A protein and the small-molecule ligand that binds it are described below.
Small molecule (SMILES): CNC(=O)Nc1ccc(S(N)(=O)=O)cc1

Binding-site contacts:
Ligand atom O03 contacts residue TRP208 of chain 1.A at 4.0 Å.
Ligand atom O03 contacts residue HIS94 of chain 1.A at 3.4 Å.
Ligand atom N11 contacts residue GOL1 of chain 1.D at 3.9 Å.
Ligand atom N01 contacts residue GLU106 of chain 1.A at 4.1 Å.
Ligand atom C05 contacts residue HIS94 of chain 1.A at 4.1 Å.
Ligand atom O04 contacts residue TRP208 of chain 1.A at 3.6 Å.
Ligand atom C06 contacts residue GOL1 of chain 1.D at 3.8 Å.
Ligand atom O03 contacts residue ZN1 of chain 1.B at 3.1 Å.
Ligand atom C08 contacts residue VAL121 of chain 1.A at 3.9 Å (hydrophobic).
Ligand atom N01 contacts residue HIS94 of chain 1.A at 3.4 Å (h-bond).
Ligand atom N01 contacts residue HIS96 of chain 1.A at 3.3 Å (h-bond).
Ligand atom O04 contacts residue THR198 of chain 1.A at 3.0 Å (h-bond).
Ligand atom C09 contacts residue LEU197 of chain 1.A at 4.0 Å (hydrophobic).
Ligand atom C08 contacts residue HIS94 of chain 1.A at 4.0 Å.
Ligand atom C08 contacts residue LEU197 of chain 1.A at 3.8 Å (hydrophobic).
Ligand atom C07 contacts residue GOL1 of chain 1.D at 4.1 Å.
Ligand atom N01 contacts residue ZN1 of chain 1.B at 2.0 Å.
Ligand atom S02 contacts residue HIS94 of chain 1.A at 4.0 Å.
Ligand atom S02 contacts residue HIS119 of chain 1.A at 4.0 Å.
Ligand atom S02 contacts residue ZN1 of chain 1.B at 3.0 Å.
Ligand atom O03 contacts residue VAL142 of chain 1.A at 3.8 Å.
Ligand atom O04 contacts residue LEU197 of chain 1.A at 3.3 Å.
Ligand atom C10 contacts residue GOL1 of chain 1.D at 3.8 Å.
Ligand atom S02 contacts residue THR198 of chain 1.A at 3.9 Å.
Ligand atom O03 contacts residue HIS119 of chain 1.A at 3.5 Å (h-bond).
Ligand atom O04 contacts residue ZN1 of chain 1.B at 4.1 Å.
Ligand atom O03 contacts residue VAL121 of chain 1.A at 3.8 Å.
Ligand atom C10 contacts residue LEU197 of chain 1.A at 4.1 Å (hydrophobic).
Ligand atom N01 contacts residue HIS119 of chain 1.A at 3.4 Å (h-bond).
Ligand atom O13 contacts residue PRO201 of chain 1.A at 3.4 Å.
Ligand atom N01 contacts residue THR198 of chain 1.A at 2.8 Å (h-bond).
Ligand atom C07 contacts residue LEU197 of chain 1.A at 3.9 Å (hydrophobic).
Ligand atom O13 contacts residue PRO200 of chain 1.A at 3.9 Å.
Ligand atom C09 contacts residue THR199 of chain 1.A at 3.5 Å.
Ligand atom O13 contacts residue LEU197 of chain 1.A at 3.5 Å.
Ligand atom O04 contacts residue SER196 of chain 1.A at 4.1 Å.
Ligand atom C05 contacts residue LEU197 of chain 1.A at 3.9 Å (hydrophobic).
Ligand atom C06 contacts residue LEU197 of chain 1.A at 4.0 Å (hydrophobic).
Ligand atom C07 contacts residue GLN92 of chain 1.A at 3.9 Å.
Ligand atom C10 contacts residue THR199 of chain 1.A at 3.3 Å.

Sequence of chain 1.A:
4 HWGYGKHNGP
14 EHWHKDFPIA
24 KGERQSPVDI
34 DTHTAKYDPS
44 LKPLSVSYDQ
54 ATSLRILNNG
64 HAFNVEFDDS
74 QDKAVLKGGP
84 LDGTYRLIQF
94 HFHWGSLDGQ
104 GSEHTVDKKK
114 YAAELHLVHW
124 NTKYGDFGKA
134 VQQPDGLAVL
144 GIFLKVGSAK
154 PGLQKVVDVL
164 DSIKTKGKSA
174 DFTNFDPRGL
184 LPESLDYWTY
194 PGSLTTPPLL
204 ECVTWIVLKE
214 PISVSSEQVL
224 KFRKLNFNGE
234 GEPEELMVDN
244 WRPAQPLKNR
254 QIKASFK